Binding-site contacts:
Ligand atom C1 contacts residue ASN125 of chain 1.A at 3.4 Å.
Ligand atom C7 contacts residue ASN122 of chain 1.A at 3.8 Å.
Ligand atom C4 contacts residue ASN122 of chain 1.A at 4.2 Å.
Ligand atom C8 contacts residue ASN122 of chain 1.A at 4.1 Å.
Ligand atom C5 contacts residue ASN125 of chain 1.A at 4.2 Å.
Ligand atom C2 contacts residue ASN122 of chain 1.A at 2.4 Å.
Ligand atom C1 contacts residue THR124 of chain 1.A at 3.4 Å.
Ligand atom C1 contacts residue ASN122 of chain 1.A at 1.4 Å.
Ligand atom O6 contacts residue THR124 of chain 1.A at 2.6 Å (h-bond).
Ligand atom C2 contacts residue ASN125 of chain 1.A at 4.3 Å.
Ligand atom O5 contacts residue ASN122 of chain 1.A at 2.4 Å (h-bond).
Ligand atom N2 contacts residue ASN122 of chain 1.A at 3.0 Å (h-bond).
Ligand atom C3 contacts residue ASN122 of chain 1.A at 3.8 Å.
Ligand atom C6 contacts residue THR124 of chain 1.A at 3.3 Å.
Ligand atom O6 contacts residue ASN122 of chain 1.A at 4.5 Å.
Ligand atom C8 contacts residue VAL127 of chain 1.A at 4.0 Å (hydrophobic).
Ligand atom C5 contacts residue ASN122 of chain 1.A at 3.7 Å.
Ligand atom O5 contacts residue THR124 of chain 1.A at 2.5 Å (h-bond).
Ligand atom C5 contacts residue THR124 of chain 1.A at 3.4 Å.
Ligand atom C6 contacts residue ASN125 of chain 1.A at 4.4 Å.
Ligand atom O6 contacts residue ASN125 of chain 1.A at 3.4 Å (h-bond).
Ligand atom O5 contacts residue ASN125 of chain 1.A at 3.0 Å (h-bond).

This small molecule binds to this protein.
Small molecule (SMILES): CC(=O)N[C@@H]1[C@@H](O)[C@H](O)[C@@H](CO)O[C@H]1O

Sequence of chain 1.A:
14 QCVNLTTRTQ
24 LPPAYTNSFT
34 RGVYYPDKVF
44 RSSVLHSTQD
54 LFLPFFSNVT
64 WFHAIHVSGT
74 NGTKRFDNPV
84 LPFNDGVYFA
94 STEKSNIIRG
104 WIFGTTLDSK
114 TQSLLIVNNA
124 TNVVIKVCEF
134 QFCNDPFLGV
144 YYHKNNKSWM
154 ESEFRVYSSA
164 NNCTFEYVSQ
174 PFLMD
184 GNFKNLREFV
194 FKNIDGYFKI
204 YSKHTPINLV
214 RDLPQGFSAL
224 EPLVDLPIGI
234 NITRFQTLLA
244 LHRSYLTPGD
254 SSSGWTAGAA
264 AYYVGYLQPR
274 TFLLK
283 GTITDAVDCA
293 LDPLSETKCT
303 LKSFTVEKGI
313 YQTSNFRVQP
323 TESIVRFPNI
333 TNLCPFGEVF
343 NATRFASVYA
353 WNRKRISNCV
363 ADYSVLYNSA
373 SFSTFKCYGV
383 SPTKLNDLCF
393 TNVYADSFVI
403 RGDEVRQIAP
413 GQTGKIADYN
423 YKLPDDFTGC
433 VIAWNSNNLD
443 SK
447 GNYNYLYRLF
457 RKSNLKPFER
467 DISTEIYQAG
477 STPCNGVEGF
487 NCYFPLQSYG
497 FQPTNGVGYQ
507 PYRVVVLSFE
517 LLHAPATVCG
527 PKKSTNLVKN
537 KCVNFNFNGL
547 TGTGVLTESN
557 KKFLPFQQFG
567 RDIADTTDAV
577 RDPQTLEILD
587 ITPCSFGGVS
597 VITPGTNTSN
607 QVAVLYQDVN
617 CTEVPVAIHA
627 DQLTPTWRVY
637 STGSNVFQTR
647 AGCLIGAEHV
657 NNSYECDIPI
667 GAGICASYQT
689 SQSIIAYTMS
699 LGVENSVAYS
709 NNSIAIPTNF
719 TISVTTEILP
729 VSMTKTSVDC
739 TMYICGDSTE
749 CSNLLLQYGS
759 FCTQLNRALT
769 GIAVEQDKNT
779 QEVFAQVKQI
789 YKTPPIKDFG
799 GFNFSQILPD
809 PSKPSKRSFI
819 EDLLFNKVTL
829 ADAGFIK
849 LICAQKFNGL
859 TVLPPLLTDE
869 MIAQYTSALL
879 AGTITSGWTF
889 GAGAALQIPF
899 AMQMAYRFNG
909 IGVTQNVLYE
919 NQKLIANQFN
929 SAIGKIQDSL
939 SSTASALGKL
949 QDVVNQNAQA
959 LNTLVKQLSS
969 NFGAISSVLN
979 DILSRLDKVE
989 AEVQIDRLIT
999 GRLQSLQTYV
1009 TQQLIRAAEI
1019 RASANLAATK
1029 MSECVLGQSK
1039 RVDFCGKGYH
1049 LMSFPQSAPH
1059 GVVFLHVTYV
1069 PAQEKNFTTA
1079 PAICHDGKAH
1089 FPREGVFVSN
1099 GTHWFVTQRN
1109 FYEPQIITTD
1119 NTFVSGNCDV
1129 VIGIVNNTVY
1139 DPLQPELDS